Binding-site contacts:
Ligand atom C19 contacts residue ASN142 of chain 1.A at 3.7 Å.
Ligand atom C19 contacts residue LEU141 of chain 1.A at 3.5 Å (hydrophobic).
Ligand atom N5 contacts residue HIS163 of chain 1.A at 3.0 Å (h-bond).
Ligand atom C2 contacts residue GLU166 of chain 1.A at 3.2 Å.
Ligand atom C18 contacts residue PHE140 of chain 1.A at 3.6 Å (hydrophobic).
Ligand atom O1 contacts residue GLU166 of chain 1.A at 2.9 Å (salt-bridge).
Ligand atom C17 contacts residue SER144 of chain 1.A at 3.7 Å.
Ligand atom C23 contacts residue ASN142 of chain 1.A at 3.5 Å.
Ligand atom O2 contacts residue MET49 of chain 1.A at 3.2 Å.
Ligand atom N3 contacts residue HIS164 of chain 1.A at 3.7 Å.
Ligand atom N1 contacts residue GLU166 of chain 1.A at 3.4 Å (salt-bridge).
Ligand atom C18 contacts residue LEU141 of chain 1.A at 3.7 Å (hydrophobic).
Ligand atom N2 contacts residue MET49 of chain 1.A at 3.6 Å.
Ligand atom N5 contacts residue PHE140 of chain 1.A at 3.7 Å.
Ligand atom C17 contacts residue HIS163 of chain 1.A at 3.5 Å.
Ligand atom C20 contacts residue GLU166 of chain 1.A at 3.6 Å.
Ligand atom N5 contacts residue SER144 of chain 1.A at 3.4 Å (h-bond).
Ligand atom C20 contacts residue PHE140 of chain 1.A at 3.7 Å (hydrophobic).
Ligand atom C13 contacts residue HIS41 of chain 1.A at 3.6 Å.
Ligand atom C24 contacts residue ASN142 of chain 1.A at 3.6 Å.
Ligand atom O1 contacts residue MET165 of chain 1.A at 3.7 Å.
Ligand atom BR1 contacts residue GLN192 of chain 1.A at 3.7 Å.
Ligand atom C7 contacts residue MET165 of chain 1.A at 3.6 Å (hydrophobic).
Ligand atom N3 contacts residue MET165 of chain 1.A at 3.5 Å.
Ligand atom C4 contacts residue GLU166 of chain 1.A at 3.3 Å.
Ligand atom C13 contacts residue CYS145 of chain 1.A at 3.4 Å (hydrophobic).
Ligand atom C12 contacts residue HIS41 of chain 1.A at 3.3 Å.
Ligand atom C21 contacts residue ASN142 of chain 1.A at 3.7 Å.
Ligand atom C18 contacts residue GLU166 of chain 1.A at 3.5 Å.
Ligand atom C20 contacts residue ASN142 of chain 1.A at 3.7 Å.
Ligand atom C6 contacts residue ARG188 of chain 1.A at 3.4 Å.
Ligand atom O4 contacts residue ASN142 of chain 1.A at 2.9 Å (h-bond).
Ligand atom O3 contacts residue HIS164 of chain 1.A at 3.7 Å.
Ligand atom O3 contacts residue HIS41 of chain 1.A at 3.3 Å.
Ligand atom C3 contacts residue GLU166 of chain 1.A at 3.5 Å.
Ligand atom C22 contacts residue ASN142 of chain 1.A at 3.7 Å.
Ligand atom O3 contacts residue MET49 of chain 1.A at 3.6 Å.
Ligand atom C8 contacts residue MET165 of chain 1.A at 3.4 Å (hydrophobic).
Ligand atom O2 contacts residue ARG188 of chain 1.A at 3.0 Å (salt-bridge).
Ligand atom O2 contacts residue ASP187 of chain 1.A at 3.2 Å.

Sequence of chain 1.B:
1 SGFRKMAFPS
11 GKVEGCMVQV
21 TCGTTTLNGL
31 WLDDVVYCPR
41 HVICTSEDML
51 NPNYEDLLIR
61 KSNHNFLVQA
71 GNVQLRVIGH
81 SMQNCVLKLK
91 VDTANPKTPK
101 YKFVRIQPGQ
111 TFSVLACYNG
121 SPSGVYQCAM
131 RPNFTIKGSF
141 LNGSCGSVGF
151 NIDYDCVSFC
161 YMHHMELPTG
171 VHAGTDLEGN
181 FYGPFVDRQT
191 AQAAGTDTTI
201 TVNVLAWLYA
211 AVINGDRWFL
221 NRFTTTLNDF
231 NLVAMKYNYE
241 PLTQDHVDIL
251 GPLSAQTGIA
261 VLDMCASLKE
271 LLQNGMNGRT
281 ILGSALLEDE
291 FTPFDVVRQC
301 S

Sequence of chain 1.A:
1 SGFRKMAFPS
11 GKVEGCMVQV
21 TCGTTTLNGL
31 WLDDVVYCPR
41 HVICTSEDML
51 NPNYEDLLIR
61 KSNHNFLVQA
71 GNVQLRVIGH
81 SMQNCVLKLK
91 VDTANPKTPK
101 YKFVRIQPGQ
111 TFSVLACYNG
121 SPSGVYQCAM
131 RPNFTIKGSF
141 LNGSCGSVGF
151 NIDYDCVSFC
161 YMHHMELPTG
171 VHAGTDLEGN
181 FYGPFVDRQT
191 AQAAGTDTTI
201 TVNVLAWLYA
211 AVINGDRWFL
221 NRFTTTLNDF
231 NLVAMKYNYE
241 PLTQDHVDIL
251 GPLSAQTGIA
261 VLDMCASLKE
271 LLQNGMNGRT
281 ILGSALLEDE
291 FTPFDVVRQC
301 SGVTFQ

This protein binds this small molecule.
Small molecule (SMILES): CNC(=O)c1cc(Br)cc([N+](=O)[O-])c1N[C@@H]1CCCC[C@@H]1NC(=O)c1cncc2ccccc12